Binding-site contacts:
Ligand atom C7 contacts residue ASN153 of chain 13.E at 3.3 Å.
Ligand atom C1 contacts residue HIS158 of chain 13.E at 3.9 Å.
Ligand atom O3 contacts residue HIS149 of chain 13.E at 4.2 Å.
Ligand atom O6 contacts residue GLY156 of chain 13.E at 4.5 Å.
Ligand atom C7 contacts residue HIS149 of chain 13.E at 4.5 Å.
Ligand atom C8 contacts residue ASN153 of chain 13.E at 4.0 Å.
Ligand atom O7 contacts residue HIS149 of chain 13.E at 3.6 Å.
Ligand atom O5 contacts residue ASN153 of chain 13.E at 2.3 Å (h-bond).
Ligand atom O6 contacts residue ASN153 of chain 13.E at 4.5 Å.
Ligand atom O5 contacts residue HIS158 of chain 13.E at 3.1 Å (h-bond).
Ligand atom O7 contacts residue ASN153 of chain 13.E at 3.3 Å (h-bond).
Ligand atom C2 contacts residue ASN153 of chain 13.E at 2.4 Å.
Ligand atom C5 contacts residue HIS149 of chain 13.E at 4.4 Å.
Ligand atom C8 contacts residue GLY102 of chain 13.C at 3.3 Å.
Ligand atom C4 contacts residue HIS149 of chain 13.E at 4.4 Å.
Ligand atom O5 contacts residue HIS149 of chain 13.E at 3.5 Å (h-bond).
Ligand atom C5 contacts residue ASN153 of chain 13.E at 3.6 Å.
Ligand atom C1 contacts residue THR155 of chain 13.E at 4.0 Å.
Ligand atom C6 contacts residue HIS149 of chain 13.E at 4.2 Å.
Ligand atom C2 contacts residue HIS149 of chain 13.E at 3.7 Å.
Ligand atom C1 contacts residue HIS149 of chain 13.E at 3.6 Å.
Ligand atom C5 contacts residue HIS158 of chain 13.E at 4.2 Å.
Ligand atom C6 contacts residue HIS158 of chain 13.E at 4.0 Å.
Ligand atom N2 contacts residue ASN153 of chain 13.E at 2.9 Å (h-bond).
Ligand atom C4 contacts residue ASN153 of chain 13.E at 4.2 Å.
Ligand atom C3 contacts residue HIS149 of chain 13.E at 4.5 Å.
Ligand atom C1 contacts residue ASN153 of chain 13.E at 1.4 Å.
Ligand atom C3 contacts residue ASN153 of chain 13.E at 3.8 Å.
Ligand atom O5 contacts residue THR155 of chain 13.E at 4.3 Å.
Ligand atom O6 contacts residue HIS149 of chain 13.E at 3.0 Å (h-bond).
Ligand atom O6 contacts residue HIS158 of chain 13.E at 2.8 Å (h-bond).

This protein binds this small molecule.
Small molecule (SMILES): CC(=O)N[C@H]1[C@H](O[C@H]2[C@H](O)[C@@H](NC(C)=O)CO[C@@H]2CO)O[C@H](CO)[C@@H](O)[C@@H]1O

Sequence of chain 13.E:
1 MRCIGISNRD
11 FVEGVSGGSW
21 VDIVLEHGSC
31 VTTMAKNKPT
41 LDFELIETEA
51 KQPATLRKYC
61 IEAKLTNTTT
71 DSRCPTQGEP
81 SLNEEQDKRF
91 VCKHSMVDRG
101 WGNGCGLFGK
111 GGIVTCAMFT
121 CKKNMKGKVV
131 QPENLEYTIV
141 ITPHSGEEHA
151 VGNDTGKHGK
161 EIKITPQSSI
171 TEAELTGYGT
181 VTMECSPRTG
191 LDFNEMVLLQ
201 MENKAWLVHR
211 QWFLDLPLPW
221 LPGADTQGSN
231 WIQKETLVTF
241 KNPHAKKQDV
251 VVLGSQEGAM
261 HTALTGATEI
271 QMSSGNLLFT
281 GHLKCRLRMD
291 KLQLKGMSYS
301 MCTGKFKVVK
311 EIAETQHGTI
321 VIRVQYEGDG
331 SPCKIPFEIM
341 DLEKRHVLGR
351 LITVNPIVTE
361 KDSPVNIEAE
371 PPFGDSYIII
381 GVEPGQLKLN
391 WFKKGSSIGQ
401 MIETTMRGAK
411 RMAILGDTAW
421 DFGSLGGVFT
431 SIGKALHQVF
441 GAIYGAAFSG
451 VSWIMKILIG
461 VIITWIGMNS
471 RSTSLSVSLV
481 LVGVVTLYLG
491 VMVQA

Sequence of chain 13.C:
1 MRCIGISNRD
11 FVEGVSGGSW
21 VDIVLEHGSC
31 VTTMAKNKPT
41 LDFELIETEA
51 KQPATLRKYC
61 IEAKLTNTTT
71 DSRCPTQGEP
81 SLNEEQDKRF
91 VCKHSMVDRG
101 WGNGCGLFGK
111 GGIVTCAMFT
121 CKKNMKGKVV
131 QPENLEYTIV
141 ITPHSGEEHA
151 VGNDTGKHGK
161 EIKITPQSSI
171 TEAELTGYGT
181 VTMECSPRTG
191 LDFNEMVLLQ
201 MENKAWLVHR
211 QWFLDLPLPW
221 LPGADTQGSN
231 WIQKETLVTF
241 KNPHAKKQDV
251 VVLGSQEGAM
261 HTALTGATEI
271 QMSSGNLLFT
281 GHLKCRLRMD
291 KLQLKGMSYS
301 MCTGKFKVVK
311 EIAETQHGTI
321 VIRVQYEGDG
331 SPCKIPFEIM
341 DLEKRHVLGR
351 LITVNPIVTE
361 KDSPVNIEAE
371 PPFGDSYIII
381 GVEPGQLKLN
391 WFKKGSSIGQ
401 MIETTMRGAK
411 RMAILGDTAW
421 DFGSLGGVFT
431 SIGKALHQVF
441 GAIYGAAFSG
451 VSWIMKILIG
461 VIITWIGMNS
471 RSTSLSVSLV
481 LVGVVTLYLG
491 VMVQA